Binding-site contacts:
Ligand atom N6 contacts residue TYR101 of chain 1.N at 3.0 Å (h-bond).
Ligand atom C24 contacts residue LEU24 of chain 1.N at 3.6 Å (hydrophobic).
Ligand atom C8 contacts residue GLY25 of chain 1.N at 3.7 Å.
Ligand atom C4 contacts residue GLU148 of chain 1.N at 3.6 Å.
Ligand atom O1 contacts residue TYR101 of chain 1.N at 2.8 Å (h-bond).
Ligand atom C5 contacts residue CYS104 of chain 1.N at 3.4 Å (hydrophobic).
Ligand atom C6 contacts residue GLU148 of chain 1.N at 3.8 Å.
Ligand atom O2 contacts residue PRO103 of chain 1.N at 3.3 Å.
Ligand atom N6 contacts residue GLY102 of chain 1.N at 3.4 Å (h-bond).
Ligand atom O2 contacts residue CYS104 of chain 1.N at 2.5 Å (h-bond).
Ligand atom C19 contacts residue GLY102 of chain 1.N at 3.5 Å.
Ligand atom C20 contacts residue TYR101 of chain 1.N at 3.4 Å (hydrophobic).
Ligand atom C23 contacts residue PRO103 of chain 1.N at 3.8 Å (hydrophobic).
Ligand atom N1 contacts residue CYS104 of chain 1.N at 3.8 Å.
Ligand atom N3 contacts residue GLY102 of chain 1.N at 3.6 Å (h-bond).
Ligand atom C15 contacts residue MET98 of chain 1.N at 3.5 Å (hydrophobic).
Ligand atom C11 contacts residue GLY102 of chain 1.N at 3.4 Å.
Ligand atom C18 contacts residue LEU151 of chain 1.N at 3.7 Å (hydrophobic).
Ligand atom N5 contacts residue MET98 of chain 1.N at 3.4 Å.
Ligand atom O1 contacts residue LYS100 of chain 1.N at 3.7 Å.
Ligand atom N2 contacts residue LEU151 of chain 1.N at 3.8 Å.
Ligand atom C2 contacts residue ASP107 of chain 1.N at 3.2 Å.
Ligand atom C27 contacts residue ASP107 of chain 1.N at 3.5 Å.
Ligand atom C14 contacts residue PRO99 of chain 1.N at 3.7 Å (hydrophobic).
Ligand atom C20 contacts residue GLY102 of chain 1.N at 3.8 Å.
Ligand atom C13 contacts residue LEU151 of chain 1.N at 3.5 Å (hydrophobic).
Ligand atom C1 contacts residue ASP107 of chain 1.N at 3.2 Å.
Ligand atom C4 contacts residue CYS104 of chain 1.N at 2.9 Å (hydrophobic).
Ligand atom C2 contacts residue CYS104 of chain 1.N at 2.8 Å (hydrophobic).
Ligand atom C19 contacts residue TYR101 of chain 1.N at 3.5 Å (hydrophobic).
Ligand atom O2 contacts residue ASP107 of chain 1.N at 3.6 Å.
Ligand atom C9 contacts residue LEU24 of chain 1.N at 3.7 Å (hydrophobic).
Ligand atom C25 contacts residue GLY102 of chain 1.N at 3.6 Å.
Ligand atom C3 contacts residue ASP107 of chain 1.N at 3.3 Å.
Ligand atom C3 contacts residue CYS104 of chain 1.N at 1.8 Å (hydrophobic).
Ligand atom C26 contacts residue LEU151 of chain 1.N at 3.8 Å (hydrophobic).
Ligand atom N1 contacts residue ASP107 of chain 1.N at 2.6 Å (salt-bridge).
Ligand atom C12 contacts residue LEU151 of chain 1.N at 3.8 Å (hydrophobic).
Ligand atom C18 contacts residue VAL32 of chain 1.N at 3.7 Å (hydrophobic).
Ligand atom C17 contacts residue VAL32 of chain 1.N at 3.8 Å (hydrophobic).

This small molecule binds to this protein.
Small molecule (SMILES): Cc1cc(C(=O)Nc2nc3cccc(C)c3n2[C@@H]2CCCCN(C(=O)C=CCN(C)C)C2)ccn1

Sequence of chain 1.N:
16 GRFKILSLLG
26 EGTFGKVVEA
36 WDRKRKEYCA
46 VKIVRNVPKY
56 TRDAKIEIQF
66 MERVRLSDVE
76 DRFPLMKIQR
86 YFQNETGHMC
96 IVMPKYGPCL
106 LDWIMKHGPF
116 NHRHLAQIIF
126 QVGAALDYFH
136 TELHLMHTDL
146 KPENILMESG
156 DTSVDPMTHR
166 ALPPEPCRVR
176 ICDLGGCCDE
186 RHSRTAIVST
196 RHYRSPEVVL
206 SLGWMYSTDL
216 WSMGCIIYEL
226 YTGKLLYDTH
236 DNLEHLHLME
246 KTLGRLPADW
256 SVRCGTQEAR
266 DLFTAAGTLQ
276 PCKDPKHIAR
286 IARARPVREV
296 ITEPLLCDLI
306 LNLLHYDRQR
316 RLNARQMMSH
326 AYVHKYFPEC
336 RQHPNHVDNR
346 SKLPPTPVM